Binding-site contacts:
Ligand atom C10 contacts residue ALA37 of chain 2.A at 3.8 Å (hydrophobic).
Ligand atom C2 contacts residue MET141 of chain 2.A at 3.7 Å (hydrophobic).
Ligand atom N5 contacts residue GLU89 of chain 2.A at 3.1 Å (salt-bridge).
Ligand atom C3 contacts residue GLU138 of chain 2.A at 3.8 Å.
Ligand atom C8 contacts residue THR151 of chain 2.A at 3.8 Å.
Ligand atom S4 contacts residue GLY14 of chain 2.A at 3.1 Å (h-bond).
Ligand atom C7 contacts residue THR151 of chain 2.A at 3.1 Å.
Ligand atom C1 contacts residue GLY14 of chain 2.A at 3.0 Å.
Ligand atom C1 contacts residue VAL21 of chain 2.A at 3.3 Å (hydrophobic).
Ligand atom N5 contacts residue ALA37 of chain 2.A at 3.3 Å.
Ligand atom O2 contacts residue TYR90 of chain 2.A at 3.5 Å.
Ligand atom C14 contacts residue LEU13 of chain 2.A at 3.8 Å (hydrophobic).
Ligand atom C25 contacts residue LEU91 of chain 2.A at 2.9 Å (hydrophobic).
Ligand atom C26 contacts residue VAL21 of chain 2.A at 3.8 Å (hydrophobic).
Ligand atom O2 contacts residue LEU91 of chain 2.A at 3.1 Å (h-bond).
Ligand atom C26 contacts residue THR151 of chain 2.A at 3.7 Å.
Ligand atom C20 contacts residue THR151 of chain 2.A at 3.8 Å.
Ligand atom S4 contacts residue GLY19 of chain 2.A at 3.2 Å (h-bond).
Ligand atom C27 contacts residue THR151 of chain 2.A at 3.1 Å.
Ligand atom C6 contacts residue THR151 of chain 2.A at 2.8 Å.
Ligand atom C17 contacts residue LEU13 of chain 2.A at 3.6 Å (hydrophobic).
Ligand atom C3 contacts residue GLU95 of chain 2.A at 2.9 Å.
Ligand atom N3 contacts residue GLY14 of chain 2.A at 3.1 Å.
Ligand atom C2 contacts residue GLU138 of chain 2.A at 2.9 Å.
Ligand atom C22 contacts residue LYS15 of chain 2.A at 3.2 Å.
Ligand atom O1 contacts residue LEU88 of chain 2.A at 3.2 Å.
Ligand atom O3 contacts residue LEU13 of chain 2.A at 3.8 Å.
Ligand atom O1 contacts residue VAL72 of chain 2.A at 3.7 Å.
Ligand atom F1 contacts residue THR151 of chain 2.A at 3.6 Å.
Ligand atom C9 contacts residue ALA37 of chain 2.A at 3.7 Å (hydrophobic).
Ligand atom C21 contacts residue LYS15 of chain 2.A at 3.6 Å.
Ligand atom C2 contacts residue GLU95 of chain 2.A at 3.5 Å.
Ligand atom S4 contacts residue LYS15 of chain 2.A at 3.3 Å.
Ligand atom S4 contacts residue GLY16 of chain 2.A at 3.0 Å.
Ligand atom N4 contacts residue LYS15 of chain 2.A at 3.4 Å (salt-bridge).
Ligand atom C15 contacts residue LEU13 of chain 2.A at 3.7 Å (hydrophobic).
Ligand atom N3 contacts residue VAL21 of chain 2.A at 3.6 Å.
Ligand atom F1 contacts residue LYS39 of chain 2.A at 3.4 Å.
Ligand atom S4 contacts residue VAL21 of chain 2.A at 3.5 Å.
Ligand atom C25 contacts residue TYR90 of chain 2.A at 3.1 Å (hydrophobic).

This small molecule binds to this protein.
Small molecule (SMILES): CNC1C[S]2CC[S]3CC[S](C1)[Ru]321([N]CS)n2c3ccc(OC)cc3c3c4c(c5cc(F)cn->1c5c32)C(=O)NC4=O

Sequence of chain 2.A:
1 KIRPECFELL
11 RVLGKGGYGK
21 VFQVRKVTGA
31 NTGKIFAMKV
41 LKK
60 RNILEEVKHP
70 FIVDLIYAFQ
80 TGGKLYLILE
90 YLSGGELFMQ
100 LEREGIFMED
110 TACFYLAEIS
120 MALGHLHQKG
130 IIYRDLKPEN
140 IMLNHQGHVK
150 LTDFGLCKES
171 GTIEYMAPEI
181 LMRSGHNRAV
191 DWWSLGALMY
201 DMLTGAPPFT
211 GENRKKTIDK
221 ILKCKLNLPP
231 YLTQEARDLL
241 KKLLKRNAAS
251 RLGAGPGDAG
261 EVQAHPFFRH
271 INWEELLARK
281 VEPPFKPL